This protein binds this small molecule.
Small molecule (SMILES): O=C(C1=C(O)C(=O)N(c2ccc(Cl)c(C(=O)O)c2)[C@H]1c1cc(Br)cs1)c1ccccc1

Sequence of chain 1.A:
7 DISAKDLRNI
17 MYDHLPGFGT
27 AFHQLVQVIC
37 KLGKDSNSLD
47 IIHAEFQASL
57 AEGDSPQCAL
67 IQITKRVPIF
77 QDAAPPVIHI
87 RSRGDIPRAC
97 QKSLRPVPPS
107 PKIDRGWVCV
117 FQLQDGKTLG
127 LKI

Binding-site contacts:
Ligand atom CAK contacts residue GLN30 of chain 1.A at 3.6 Å.
Ligand atom CAX contacts residue LYS37 of chain 1.A at 3.7 Å.
Ligand atom CAT contacts residue GLN30 of chain 1.A at 4.0 Å.
Ligand atom BRA contacts residue LYS37 of chain 1.A at 3.6 Å.
Ligand atom CLA contacts residue LYS37 of chain 1.A at 3.9 Å.
Ligand atom CAS contacts residue LYS37 of chain 1.A at 4.1 Å.
Ligand atom CAN contacts residue LYS37 of chain 1.A at 4.2 Å.
Ligand atom CLA contacts residue ALA10 of chain 1.A at 3.5 Å.
Ligand atom CAO contacts residue LYS37 of chain 1.A at 4.2 Å.
Ligand atom CAH contacts residue ASP91 of chain 1.A at 3.7 Å.
Ligand atom CAM contacts residue LYS37 of chain 1.A at 3.8 Å.
Ligand atom CBB contacts residue GLN33 of chain 1.A at 4.2 Å.
Ligand atom CAH contacts residue ILE86 of chain 1.A at 3.6 Å (hydrophobic).
Ligand atom CBC contacts residue LYS37 of chain 1.A at 3.9 Å.
Ligand atom CBD contacts residue GLN33 of chain 1.A at 3.9 Å.
Ligand atom CAO contacts residue ILE84 of chain 1.A at 3.8 Å (hydrophobic).
Ligand atom BRA contacts residue VAL34 of chain 1.A at 4.1 Å.
Ligand atom BRA contacts residue ILE84 of chain 1.A at 4.1 Å.
Ligand atom OAB contacts residue GLN30 of chain 1.A at 3.0 Å (h-bond).
Ligand atom CAY contacts residue LYS37 of chain 1.A at 3.9 Å.
Ligand atom BRA contacts residue PRO82 of chain 1.A at 3.5 Å.
Ligand atom CAJ contacts residue ILE84 of chain 1.A at 3.9 Å (hydrophobic).
Ligand atom CAS contacts residue LYS40 of chain 1.A at 4.2 Å.
Ligand atom CAJ contacts residue ILE86 of chain 1.A at 3.8 Å (hydrophobic).
Ligand atom CAX contacts residue ILE84 of chain 1.A at 3.7 Å (hydrophobic).
Ligand atom OAD contacts residue LYS40 of chain 1.A at 3.1 Å.
Ligand atom OAB contacts residue GLN33 of chain 1.A at 3.6 Å.
Ligand atom CAN contacts residue GLN33 of chain 1.A at 3.5 Å.
Ligand atom OAD contacts residue LYS37 of chain 1.A at 4.2 Å.
Ligand atom CLA contacts residue CYS36 of chain 1.A at 4.0 Å.
Ligand atom CAP contacts residue LYS37 of chain 1.A at 3.8 Å.
Ligand atom CAP contacts residue ILE84 of chain 1.A at 4.0 Å (hydrophobic).
Ligand atom CAI contacts residue ASP91 of chain 1.A at 3.8 Å.
Ligand atom BRA contacts residue LEU38 of chain 1.A at 3.8 Å.
Ligand atom CLA contacts residue LYS40 of chain 1.A at 3.4 Å.
Ligand atom CAI contacts residue PHE117 of chain 1.A at 4.0 Å (hydrophobic).
Ligand atom NBE contacts residue GLN33 of chain 1.A at 4.0 Å.
Ligand atom CAL contacts residue ILE84 of chain 1.A at 3.7 Å (hydrophobic).
Ligand atom CAP contacts residue GLN33 of chain 1.A at 4.0 Å.
Ligand atom OAB contacts residue ILE84 of chain 1.A at 3.9 Å.